Sequence of chain 1.A:
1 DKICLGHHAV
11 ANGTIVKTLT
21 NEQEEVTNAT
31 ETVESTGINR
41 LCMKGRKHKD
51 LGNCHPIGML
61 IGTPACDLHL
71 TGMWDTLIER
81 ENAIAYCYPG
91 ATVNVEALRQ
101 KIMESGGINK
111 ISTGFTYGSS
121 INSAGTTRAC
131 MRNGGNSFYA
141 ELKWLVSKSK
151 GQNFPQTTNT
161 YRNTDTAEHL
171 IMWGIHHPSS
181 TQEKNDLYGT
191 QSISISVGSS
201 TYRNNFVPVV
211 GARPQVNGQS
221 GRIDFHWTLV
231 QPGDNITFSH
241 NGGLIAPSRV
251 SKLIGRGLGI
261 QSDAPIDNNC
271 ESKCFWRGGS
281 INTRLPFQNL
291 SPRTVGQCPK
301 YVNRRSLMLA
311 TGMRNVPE

Binding-site contacts:
Ligand atom O5 contacts residue ARG162 of chain 1.C at 2.6 Å (salt-bridge).
Ligand atom C3 contacts residue ASN235 of chain 1.C at 3.6 Å.
Ligand atom N2 contacts residue GLY233 of chain 1.C at 3.5 Å (h-bond).
Ligand atom N2 contacts residue ASN235 of chain 1.C at 2.7 Å (h-bond).
Ligand atom C8 contacts residue ASP234 of chain 1.C at 3.8 Å.
Ligand atom C6 contacts residue ARG162 of chain 1.C at 3.3 Å.
Ligand atom C8 contacts residue SER200 of chain 1.C at 4.3 Å.
Ligand atom C8 contacts residue ASN235 of chain 1.C at 4.3 Å.
Ligand atom C1 contacts residue ARG162 of chain 1.C at 3.6 Å.
Ligand atom O5 contacts residue ASN235 of chain 1.C at 2.4 Å (h-bond).
Ligand atom C7 contacts residue GLY233 of chain 1.C at 3.9 Å.
Ligand atom C1 contacts residue ASN235 of chain 1.C at 1.4 Å.
Ligand atom C5 contacts residue ASN235 of chain 1.C at 3.7 Å.
Ligand atom O6 contacts residue ARG162 of chain 1.C at 3.5 Å (salt-bridge).
Ligand atom C7 contacts residue ASN235 of chain 1.C at 3.2 Å.
Ligand atom O7 contacts residue PRO214 of chain 1.A at 3.8 Å.
Ligand atom C5 contacts residue ARG162 of chain 1.C at 3.5 Å.
Ligand atom O7 contacts residue ASN235 of chain 1.C at 3.3 Å (h-bond).
Ligand atom C4 contacts residue ASN235 of chain 1.C at 4.1 Å.
Ligand atom C2 contacts residue ASN235 of chain 1.C at 2.2 Å.
Ligand atom C8 contacts residue GLY233 of chain 1.C at 3.3 Å.

A small-molecule ligand and the protein it binds are described below.
Small molecule (SMILES): CC(=O)N[C@@H]1[C@@H](O)[C@H](O)[C@@H](CO)O[C@H]1O

Sequence of chain 1.C:
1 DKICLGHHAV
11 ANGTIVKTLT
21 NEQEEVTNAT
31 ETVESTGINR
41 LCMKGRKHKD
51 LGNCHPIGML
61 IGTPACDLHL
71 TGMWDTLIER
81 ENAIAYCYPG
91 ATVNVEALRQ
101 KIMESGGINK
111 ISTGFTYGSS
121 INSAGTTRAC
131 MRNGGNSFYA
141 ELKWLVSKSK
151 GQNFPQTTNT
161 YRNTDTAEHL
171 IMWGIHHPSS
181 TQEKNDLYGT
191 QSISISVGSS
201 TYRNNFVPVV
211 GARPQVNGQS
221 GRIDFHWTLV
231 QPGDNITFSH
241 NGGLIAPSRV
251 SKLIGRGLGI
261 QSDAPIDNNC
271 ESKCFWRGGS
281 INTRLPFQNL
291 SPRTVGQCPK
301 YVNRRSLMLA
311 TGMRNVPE